Sequence of chain 1.A:
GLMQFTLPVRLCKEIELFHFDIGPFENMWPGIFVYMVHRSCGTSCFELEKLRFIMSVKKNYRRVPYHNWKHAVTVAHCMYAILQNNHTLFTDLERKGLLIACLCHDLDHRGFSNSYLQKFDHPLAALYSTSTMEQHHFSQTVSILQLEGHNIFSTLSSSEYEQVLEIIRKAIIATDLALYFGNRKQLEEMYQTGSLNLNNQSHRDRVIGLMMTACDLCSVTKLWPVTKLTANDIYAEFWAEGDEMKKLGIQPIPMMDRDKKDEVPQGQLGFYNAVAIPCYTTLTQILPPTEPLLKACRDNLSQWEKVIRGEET

Binding-site contacts:
Ligand atom C08 contacts residue PRO266 of chain 1.A at 3.8 Å (hydrophobic).
Ligand atom N02 contacts residue MET267 of chain 1.A at 3.7 Å.
Ligand atom C22 contacts residue PHE283 of chain 1.A at 3.6 Å (hydrophobic).
Ligand atom C19 contacts residue PHE283 of chain 1.A at 3.3 Å (hydrophobic).
Ligand atom C03 contacts residue TYR247 of chain 1.A at 3.6 Å (hydrophobic).
Ligand atom C11 contacts residue PHE283 of chain 1.A at 3.6 Å (hydrophobic).
Ligand atom N18 contacts residue PHE283 of chain 1.A at 3.5 Å.
Ligand atom N06 contacts residue MET267 of chain 1.A at 3.6 Å.
Ligand atom C23 contacts residue PHE283 of chain 1.A at 3.8 Å (hydrophobic).
Ligand atom N05 contacts residue GLY279 of chain 1.A at 3.6 Å.
Ligand atom C01 contacts residue MET267 of chain 1.A at 3.8 Å (hydrophobic).
Ligand atom C12 contacts residue GLY279 of chain 1.A at 3.7 Å.
Ligand atom C14 contacts residue GLN280 of chain 1.A at 3.8 Å.
Ligand atom C11 contacts residue GLN280 of chain 1.A at 3.7 Å.
Ligand atom C12 contacts residue MET267 of chain 1.A at 3.7 Å (hydrophobic).
Ligand atom C24 contacts residue VAL232 of chain 1.A at 3.8 Å (hydrophobic).
Ligand atom N16 contacts residue GLN280 of chain 1.A at 2.9 Å (h-bond).
Ligand atom C03 contacts residue GLY279 of chain 1.A at 3.3 Å.
Ligand atom C09 contacts residue GLU275 of chain 1.A at 3.6 Å.
Ligand atom C11 contacts residue TYR247 of chain 1.A at 3.6 Å (hydrophobic).
Ligand atom C24 contacts residue GLN280 of chain 1.A at 3.5 Å.
Ligand atom C13 contacts residue MET267 of chain 1.A at 3.8 Å (hydrophobic).
Ligand atom N20 contacts residue PHE283 of chain 1.A at 3.5 Å.
Ligand atom N15 contacts residue PHE283 of chain 1.A at 3.7 Å.
Ligand atom N02 contacts residue GLY279 of chain 1.A at 3.6 Å.
Ligand atom C01 contacts residue GLY279 of chain 1.A at 3.4 Å.
Ligand atom C11 contacts residue GLY279 of chain 1.A at 3.5 Å.
Ligand atom C13 contacts residue TYR247 of chain 1.A at 3.5 Å (hydrophobic).
Ligand atom C24 contacts residue ILE246 of chain 1.A at 3.7 Å (hydrophobic).
Ligand atom N15 contacts residue PHE250 of chain 1.A at 3.6 Å.
Ligand atom N04 contacts residue MET267 of chain 1.A at 3.8 Å.
Ligand atom C22 contacts residue ILE246 of chain 1.A at 3.5 Å (hydrophobic).
Ligand atom C17 contacts residue PHE283 of chain 1.A at 3.8 Å (hydrophobic).
Ligand atom C21 contacts residue ILE246 of chain 1.A at 3.6 Å (hydrophobic).
Ligand atom C03 contacts residue MET267 of chain 1.A at 3.7 Å (hydrophobic).
Ligand atom N02 contacts residue TYR247 of chain 1.A at 2.8 Å (h-bond).
Ligand atom C09 contacts residue LYS272 of chain 1.A at 3.4 Å.
Ligand atom C21 contacts residue PHE283 of chain 1.A at 3.7 Å (hydrophobic).
Ligand atom N20 contacts residue LEU229 of chain 1.A at 3.7 Å.
Ligand atom N04 contacts residue GLY279 of chain 1.A at 3.4 Å (h-bond).

The protein below binds the small molecule below.
Small molecule (SMILES): Cc1nc(C)n2nc(CCc3nc(N4CCCC4)nn3C)nc2c1C